Sequence of chain 1.B:
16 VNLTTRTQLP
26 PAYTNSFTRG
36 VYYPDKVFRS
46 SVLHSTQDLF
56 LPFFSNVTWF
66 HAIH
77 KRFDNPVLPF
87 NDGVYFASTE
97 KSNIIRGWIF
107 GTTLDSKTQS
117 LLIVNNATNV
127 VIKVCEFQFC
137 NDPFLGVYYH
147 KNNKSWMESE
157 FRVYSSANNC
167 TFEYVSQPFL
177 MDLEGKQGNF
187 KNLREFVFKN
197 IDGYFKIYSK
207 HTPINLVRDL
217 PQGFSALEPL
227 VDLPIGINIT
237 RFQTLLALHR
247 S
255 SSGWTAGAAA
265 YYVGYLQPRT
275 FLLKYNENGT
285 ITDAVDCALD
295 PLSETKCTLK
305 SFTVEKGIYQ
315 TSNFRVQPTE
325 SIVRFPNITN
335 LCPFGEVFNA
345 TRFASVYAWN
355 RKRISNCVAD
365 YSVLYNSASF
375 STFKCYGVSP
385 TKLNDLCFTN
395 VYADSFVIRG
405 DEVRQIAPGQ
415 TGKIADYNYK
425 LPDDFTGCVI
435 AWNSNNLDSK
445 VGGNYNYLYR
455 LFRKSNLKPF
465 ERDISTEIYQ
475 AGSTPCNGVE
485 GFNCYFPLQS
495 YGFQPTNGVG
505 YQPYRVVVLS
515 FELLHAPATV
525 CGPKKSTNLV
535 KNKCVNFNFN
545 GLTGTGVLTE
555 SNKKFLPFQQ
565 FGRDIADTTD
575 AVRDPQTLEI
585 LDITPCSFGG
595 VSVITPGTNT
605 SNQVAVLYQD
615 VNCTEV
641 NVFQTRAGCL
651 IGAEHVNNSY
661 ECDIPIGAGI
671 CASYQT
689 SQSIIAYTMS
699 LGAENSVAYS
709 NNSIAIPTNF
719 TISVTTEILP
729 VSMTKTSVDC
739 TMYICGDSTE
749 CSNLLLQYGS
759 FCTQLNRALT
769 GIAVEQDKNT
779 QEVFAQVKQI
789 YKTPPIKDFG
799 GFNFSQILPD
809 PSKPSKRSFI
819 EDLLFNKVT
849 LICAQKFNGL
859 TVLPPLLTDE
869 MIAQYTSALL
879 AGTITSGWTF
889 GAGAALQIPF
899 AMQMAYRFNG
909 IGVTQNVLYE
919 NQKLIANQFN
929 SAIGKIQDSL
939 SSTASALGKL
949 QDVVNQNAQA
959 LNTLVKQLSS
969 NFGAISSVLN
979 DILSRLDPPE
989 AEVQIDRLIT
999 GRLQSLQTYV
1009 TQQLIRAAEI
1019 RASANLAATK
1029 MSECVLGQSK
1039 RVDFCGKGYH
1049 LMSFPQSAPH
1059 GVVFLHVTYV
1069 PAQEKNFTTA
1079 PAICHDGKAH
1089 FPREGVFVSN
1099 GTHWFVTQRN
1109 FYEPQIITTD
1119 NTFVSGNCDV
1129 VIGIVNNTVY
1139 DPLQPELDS

This small molecule binds to this protein.
Small molecule (SMILES): CC(=O)N[C@@H]1[C@@H](O)[C@H](O)[C@@H](CO)O[C@H]1O

Binding-site contacts:
Ligand atom C2 contacts residue THR581 of chain 1.B at 4.4 Å.
Ligand atom C7 contacts residue ASN331 of chain 1.B at 3.2 Å.
Ligand atom C2 contacts residue ASN331 of chain 1.B at 2.5 Å.
Ligand atom C2 contacts residue GLN580 of chain 1.B at 3.8 Å.
Ligand atom C4 contacts residue ASN331 of chain 1.B at 4.2 Å.
Ligand atom C1 contacts residue GLN580 of chain 1.B at 4.0 Å.
Ligand atom C6 contacts residue GLN580 of chain 1.B at 3.5 Å.
Ligand atom O4 contacts residue GLN580 of chain 1.B at 4.2 Å.
Ligand atom C4 contacts residue GLN580 of chain 1.B at 3.2 Å.
Ligand atom C1 contacts residue ASN331 of chain 1.B at 1.4 Å.
Ligand atom O3 contacts residue GLN580 of chain 1.B at 4.5 Å.
Ligand atom O5 contacts residue ASN331 of chain 1.B at 2.4 Å (h-bond).
Ligand atom C8 contacts residue ASN331 of chain 1.B at 4.2 Å.
Ligand atom N2 contacts residue GLN580 of chain 1.B at 3.9 Å.
Ligand atom C3 contacts residue ASN331 of chain 1.B at 3.8 Å.
Ligand atom O7 contacts residue ASN331 of chain 1.B at 3.4 Å (h-bond).
Ligand atom O6 contacts residue PRO579 of chain 1.B at 3.6 Å (h-bond).
Ligand atom O3 contacts residue THR581 of chain 1.B at 3.5 Å (h-bond).
Ligand atom C3 contacts residue GLN580 of chain 1.B at 4.0 Å.
Ligand atom C5 contacts residue GLN580 of chain 1.B at 3.5 Å.
Ligand atom C5 contacts residue ASN331 of chain 1.B at 3.7 Å.
Ligand atom O6 contacts residue GLN580 of chain 1.B at 2.5 Å (h-bond).
Ligand atom O5 contacts residue GLN580 of chain 1.B at 3.3 Å (h-bond).
Ligand atom N2 contacts residue ASN331 of chain 1.B at 2.9 Å (h-bond).
Ligand atom C3 contacts residue THR581 of chain 1.B at 4.4 Å.